A protein and the small-molecule ligand that binds it are described below.
Small molecule (SMILES): C[C@H]1O[C@@H](n2cnc3c(N)ncnc32)[C@H](O)[C@@H]1O

Sequence of chain 1.B:
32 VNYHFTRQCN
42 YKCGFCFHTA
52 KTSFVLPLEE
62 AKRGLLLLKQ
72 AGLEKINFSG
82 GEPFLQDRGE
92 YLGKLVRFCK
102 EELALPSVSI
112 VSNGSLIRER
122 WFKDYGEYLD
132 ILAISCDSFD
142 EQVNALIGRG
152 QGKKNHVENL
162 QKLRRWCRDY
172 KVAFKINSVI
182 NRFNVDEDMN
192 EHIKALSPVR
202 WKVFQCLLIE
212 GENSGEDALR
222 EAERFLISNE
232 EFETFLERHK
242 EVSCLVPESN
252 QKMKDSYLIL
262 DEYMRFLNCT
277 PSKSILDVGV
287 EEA

Binding-site contacts:
Ligand atom C6 contacts residue PHE46 of chain 1.B at 3.9 Å (hydrophobic).
Ligand atom N7 contacts residue PHE46 of chain 1.B at 3.5 Å.
Ligand atom C2 contacts residue PHE205 of chain 1.B at 3.8 Å (hydrophobic).
Ligand atom C6 contacts residue PHE48 of chain 1.B at 3.6 Å (hydrophobic).
Ligand atom O3' contacts residue VAL112 of chain 1.B at 3.8 Å.
Ligand atom C2 contacts residue PHE48 of chain 1.B at 3.8 Å (hydrophobic).
Ligand atom O2' contacts residue ARG150 of chain 1.B at 2.8 Å (salt-bridge).
Ligand atom C4 contacts residue PHE48 of chain 1.B at 3.5 Å (hydrophobic).
Ligand atom C8 contacts residue SF41 of chain 1.F at 3.6 Å.
Ligand atom C2 contacts residue GLN206 of chain 1.B at 3.5 Å.
Ligand atom N7 contacts residue CYS47 of chain 1.B at 3.8 Å.
Ligand atom N3 contacts residue PHE48 of chain 1.B at 3.7 Å.
Ligand atom C3' contacts residue SER136 of chain 1.B at 3.4 Å.
Ligand atom C5 contacts residue PHE48 of chain 1.B at 3.6 Å (hydrophobic).
Ligand atom O4' contacts residue PHE48 of chain 1.B at 3.2 Å.
Ligand atom N6 contacts residue LEU208 of chain 1.B at 3.1 Å (h-bond).
Ligand atom N1 contacts residue CYS207 of chain 1.B at 3.6 Å.
Ligand atom C6 contacts residue LEU208 of chain 1.B at 3.7 Å (hydrophobic).
Ligand atom C1' contacts residue VAL180 of chain 1.B at 3.7 Å (hydrophobic).
Ligand atom N1 contacts residue LEU208 of chain 1.B at 2.9 Å (h-bond).
Ligand atom N9 contacts residue VAL180 of chain 1.B at 3.5 Å.
Ligand atom O2' contacts residue VAL180 of chain 1.B at 3.5 Å.
Ligand atom C2 contacts residue LEU208 of chain 1.B at 3.7 Å (hydrophobic).
Ligand atom N6 contacts residue ASN214 of chain 1.B at 3.5 Å (h-bond).
Ligand atom N3 contacts residue VAL180 of chain 1.B at 3.6 Å.
Ligand atom C3' contacts residue MET1 of chain 1.H at 3.8 Å (hydrophobic).
Ligand atom C4 contacts residue VAL180 of chain 1.B at 3.5 Å (hydrophobic).
Ligand atom C5 contacts residue PHE46 of chain 1.B at 3.9 Å (hydrophobic).
Ligand atom C2' contacts residue MET1 of chain 1.H at 3.5 Å (hydrophobic).
Ligand atom N1 contacts residue PHE48 of chain 1.B at 3.7 Å.
Ligand atom N7 contacts residue PHE48 of chain 1.B at 3.4 Å.
Ligand atom O3' contacts residue ASN178 of chain 1.B at 3.0 Å (h-bond).
Ligand atom N3 contacts residue PHE205 of chain 1.B at 3.7 Å.
Ligand atom N9 contacts residue PHE48 of chain 1.B at 3.5 Å.
Ligand atom O2' contacts residue MET1 of chain 1.H at 3.6 Å (h-bond).
Ligand atom C8 contacts residue PHE48 of chain 1.B at 3.5 Å (hydrophobic).
Ligand atom O3' contacts residue SER136 of chain 1.B at 2.6 Å (h-bond).
Ligand atom N6 contacts residue PHE48 of chain 1.B at 3.6 Å.
Ligand atom N6 contacts residue PHE46 of chain 1.B at 2.7 Å (h-bond).
Ligand atom O2' contacts residue SER136 of chain 1.B at 3.3 Å (h-bond).